This protein binds this small molecule.
Small molecule (SMILES): Cc1cn([C@H]2C[C@H](O[P](=O)(O)OC[C@H]3O[C@@H](n4ccc(N)nc4=O)C[C@@H]3O[P](=O)(O)OC[C@H]3O[C@@H](n4cnc5c(=O)nc(N)[nH]c54)C[C@@H]3O[P](=O)(O)OC[C@H]3O[C@@H](n4cnc5c(=O)nc(N)[nH]c54)C[C@@H]3O)[C@@H](CO[P](=O)(O)O[C@H]3C[C@H](n4cnc5c(=O)nc(N)[nH]c54)O[C@@H]3COP(=O)(O)O)O2)c(=O)[nH]c1=O

Binding-site contacts:
Ligand atom OP1 contacts residue ILE69 of chain 1.A at 2.8 Å (h-bond).
Ligand atom C8 contacts residue LYS35 of chain 1.A at 3.7 Å.
Ligand atom O3' contacts residue LYS68 of chain 1.A at 3.9 Å.
Ligand atom O3' contacts residue GLY64 of chain 1.A at 3.4 Å.
Ligand atom O3' contacts residue VAL65 of chain 1.A at 3.8 Å.
Ligand atom OP1 contacts residue LYS68 of chain 1.A at 3.6 Å (salt-bridge).
Ligand atom C5' contacts residue GLY64 of chain 1.A at 3.3 Å.
Ligand atom N3 contacts residue ALA38 of chain 1.A at 3.5 Å.
Ligand atom OP3 contacts residue LYS35 of chain 1.A at 2.7 Å (salt-bridge).
Ligand atom C3' contacts residue LYS68 of chain 1.A at 3.9 Å.
Ligand atom N7 contacts residue LYS35 of chain 1.A at 3.6 Å.
Ligand atom OP2 contacts residue VAL65 of chain 1.A at 3.8 Å.
Ligand atom OP1 contacts residue VAL65 of chain 1.A at 3.5 Å (h-bond).
Ligand atom OP2 contacts residue LYS68 of chain 1.A at 3.0 Å (salt-bridge).
Ligand atom OP1 contacts residue LYS68 of chain 1.A at 3.0 Å (salt-bridge).
Ligand atom C3' contacts residue GLY66 of chain 1.A at 3.9 Å.
Ligand atom P contacts residue ILE69 of chain 1.A at 3.8 Å.
Ligand atom OP1 contacts residue LYS35 of chain 1.A at 3.7 Å.
Ligand atom O5' contacts residue GLY66 of chain 1.A at 3.5 Å.
Ligand atom OP1 contacts residue THR67 of chain 1.A at 3.8 Å.
Ligand atom OP2 contacts residue NA1 of chain 1.F at 3.8 Å.
Ligand atom P contacts residue LYS68 of chain 1.A at 3.8 Å.
Ligand atom C5' contacts residue TYR39 of chain 1.A at 3.5 Å (hydrophobic).
Ligand atom C4' contacts residue GLY64 of chain 1.A at 3.3 Å.
Ligand atom OP1 contacts residue GLY66 of chain 1.A at 2.9 Å (h-bond).
Ligand atom OP1 contacts residue LEU62 of chain 1.A at 3.7 Å.
Ligand atom P contacts residue GLY64 of chain 1.A at 3.9 Å.
Ligand atom OP2 contacts residue THR67 of chain 1.A at 3.7 Å.
Ligand atom P contacts residue NA1 of chain 1.F at 3.8 Å.
Ligand atom OP2 contacts residue LYS68 of chain 1.A at 2.9 Å (salt-bridge).
Ligand atom P contacts residue LYS68 of chain 1.A at 3.4 Å.
Ligand atom OP1 contacts residue NA1 of chain 1.F at 2.9 Å (h-bond).
Ligand atom O4' contacts residue ALA38 of chain 1.A at 3.6 Å.
Ligand atom OP1 contacts residue GLY64 of chain 1.A at 2.7 Å (h-bond).
Ligand atom O3' contacts residue ILE69 of chain 1.A at 3.6 Å.
Ligand atom P contacts residue GLY66 of chain 1.A at 3.7 Å.
Ligand atom O5' contacts residue LYS35 of chain 1.A at 3.8 Å.
Ligand atom OP1 contacts residue PRO63 of chain 1.A at 3.7 Å.
Ligand atom P contacts residue LYS35 of chain 1.A at 3.7 Å.
Ligand atom C5' contacts residue GLY66 of chain 1.A at 3.6 Å.

Sequence of chain 1.A:
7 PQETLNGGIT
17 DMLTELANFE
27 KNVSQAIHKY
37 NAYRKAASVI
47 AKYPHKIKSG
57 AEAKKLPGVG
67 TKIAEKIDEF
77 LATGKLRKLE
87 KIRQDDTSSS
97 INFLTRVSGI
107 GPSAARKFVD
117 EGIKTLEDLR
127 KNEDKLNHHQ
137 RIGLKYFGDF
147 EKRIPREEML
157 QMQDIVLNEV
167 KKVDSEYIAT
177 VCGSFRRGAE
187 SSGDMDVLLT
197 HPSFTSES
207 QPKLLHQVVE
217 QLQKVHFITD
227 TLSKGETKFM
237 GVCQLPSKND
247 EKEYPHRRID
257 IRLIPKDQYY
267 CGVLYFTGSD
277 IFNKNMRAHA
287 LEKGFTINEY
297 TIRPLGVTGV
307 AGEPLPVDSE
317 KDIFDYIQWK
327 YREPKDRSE